A small-molecule ligand and the protein it binds are described below.
Small molecule (SMILES): COc1ccc(N2CCN(c3cccc(C)c3)CC2)nn1

Binding-site contacts:
Ligand atom C19 contacts residue VAL188 of chain 30.A at 3.5 Å (hydrophobic).
Ligand atom C13 contacts residue TYR128 of chain 30.A at 3.0 Å (hydrophobic).
Ligand atom N4 contacts residue ASN219 of chain 30.A at 4.0 Å.
Ligand atom C1 contacts residue ASN198 of chain 30.A at 4.0 Å.
Ligand atom C11 contacts residue ILE104 of chain 30.A at 3.5 Å (hydrophobic).
Ligand atom C20 contacts residue VAL191 of chain 30.A at 3.5 Å (hydrophobic).
Ligand atom C14 contacts residue SER126 of chain 30.A at 3.6 Å.
Ligand atom C15 contacts residue TYR128 of chain 30.A at 3.0 Å (hydrophobic).
Ligand atom C10 contacts residue TYR128 of chain 30.A at 3.6 Å (hydrophobic).
Ligand atom C11 contacts residue TYR128 of chain 30.A at 3.4 Å (hydrophobic).
Ligand atom C19 contacts residue VAL191 of chain 30.A at 4.0 Å (hydrophobic).
Ligand atom C10 contacts residue LEU106 of chain 30.A at 4.0 Å (hydrophobic).
Ligand atom C16 contacts residue TYR128 of chain 30.A at 2.9 Å (hydrophobic).
Ligand atom N5 contacts residue ASN219 of chain 30.A at 4.1 Å.
Ligand atom N9 contacts residue TYR128 of chain 30.A at 4.1 Å.
Ligand atom C18 contacts residue TYR152 of chain 30.A at 3.8 Å (hydrophobic).
Ligand atom C19 contacts residue TYR152 of chain 30.A at 3.9 Å (hydrophobic).
Ligand atom C21 contacts residue ILE104 of chain 30.A at 3.5 Å (hydrophobic).
Ligand atom C18 contacts residue VAL188 of chain 30.A at 3.9 Å (hydrophobic).
Ligand atom C16 contacts residue ILE104 of chain 30.A at 3.7 Å (hydrophobic).
Ligand atom C8 contacts residue TYR197 of chain 30.A at 3.4 Å (hydrophobic).
Ligand atom C1 contacts residue DMS1 of chain 30.F at 4.1 Å.
Ligand atom C8 contacts residue PHE124 of chain 30.A at 3.6 Å (hydrophobic).
Ligand atom N4 contacts residue DMS1 of chain 30.F at 3.6 Å (h-bond).
Ligand atom C11 contacts residue MET221 of chain 30.A at 4.0 Å (hydrophobic).
Ligand atom C14 contacts residue TYR128 of chain 30.A at 3.3 Å (hydrophobic).
Ligand atom C10 contacts residue MET221 of chain 30.A at 4.0 Å (hydrophobic).
Ligand atom C13 contacts residue SER126 of chain 30.A at 3.7 Å.
Ligand atom C21 contacts residue MET224 of chain 30.A at 4.0 Å (hydrophobic).
Ligand atom C7 contacts residue TYR197 of chain 30.A at 3.5 Å (hydrophobic).
Ligand atom C7 contacts residue LEU106 of chain 30.A at 4.1 Å (hydrophobic).
Ligand atom N12 contacts residue TYR128 of chain 30.A at 2.5 Å (h-bond).
Ligand atom C7 contacts residue PHE124 of chain 30.A at 3.8 Å (hydrophobic).
Ligand atom C17 contacts residue ILE104 of chain 30.A at 3.8 Å (hydrophobic).
Ligand atom C17 contacts residue TYR128 of chain 30.A at 3.8 Å (hydrophobic).
Ligand atom C14 contacts residue TYR197 of chain 30.A at 4.1 Å (hydrophobic).
Ligand atom C10 contacts residue ILE104 of chain 30.A at 3.9 Å (hydrophobic).
Ligand atom N5 contacts residue DMS1 of chain 30.F at 3.9 Å.
Ligand atom C20 contacts residue VAL188 of chain 30.A at 3.7 Å (hydrophobic).
Ligand atom C13 contacts residue TYR197 of chain 30.A at 4.0 Å (hydrophobic).

Sequence of chain 30.A:
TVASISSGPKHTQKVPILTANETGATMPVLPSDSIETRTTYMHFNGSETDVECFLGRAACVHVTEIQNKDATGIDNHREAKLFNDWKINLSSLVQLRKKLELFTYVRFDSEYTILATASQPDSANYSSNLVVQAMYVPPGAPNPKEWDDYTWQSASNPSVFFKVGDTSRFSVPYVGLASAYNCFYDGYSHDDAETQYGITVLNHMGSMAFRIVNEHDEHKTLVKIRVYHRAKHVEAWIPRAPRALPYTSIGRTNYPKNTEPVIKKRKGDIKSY